Sequence of chain 1.L:
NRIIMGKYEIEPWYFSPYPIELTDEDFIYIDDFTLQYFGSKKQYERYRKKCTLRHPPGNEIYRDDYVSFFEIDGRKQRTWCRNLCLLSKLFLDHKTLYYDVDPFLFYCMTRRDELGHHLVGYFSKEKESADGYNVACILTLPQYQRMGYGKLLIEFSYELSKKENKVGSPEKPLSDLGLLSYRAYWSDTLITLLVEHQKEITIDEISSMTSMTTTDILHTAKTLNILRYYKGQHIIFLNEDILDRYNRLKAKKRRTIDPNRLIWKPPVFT

Sequence of chain 1.K:
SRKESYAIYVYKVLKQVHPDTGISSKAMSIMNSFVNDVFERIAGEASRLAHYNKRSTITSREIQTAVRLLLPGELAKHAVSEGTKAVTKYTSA

Binding-site contacts:
Ligand atom O contacts residue HIS401 of chain 1.L at 3.9 Å.
Ligand atom O contacts residue HIS110 of chain 1.K at 3.0 Å.
Ligand atom ND1 contacts residue GLU65 of chain 1.J at 3.1 Å (salt-bridge).
Ligand atom OG contacts residue LYS389 of chain 1.L at 3.0 Å.
Ligand atom NH2 contacts residue GLU62 of chain 1.J at 3.7 Å.
Ligand atom CG contacts residue TYR58 of chain 1.J at 3.9 Å (hydrophobic).
Ligand atom CA contacts residue HIS110 of chain 1.K at 4.0 Å.
Ligand atom N contacts residue GLU62 of chain 1.J at 3.6 Å (salt-bridge).
Ligand atom NE contacts residue GLU114 of chain 1.K at 3.6 Å.
Ligand atom CB contacts residue GLU65 of chain 1.J at 3.9 Å.
Ligand atom NE contacts residue LEU107 of chain 1.K at 4.1 Å.
Ligand atom CD contacts residue GLU106 of chain 1.K at 4.0 Å.
Ligand atom CD2 contacts residue GLU62 of chain 1.J at 3.5 Å.
Ligand atom CZ contacts residue LEU107 of chain 1.K at 3.8 Å (hydrophobic).
Ligand atom CA contacts residue GLU62 of chain 1.J at 3.6 Å.
Ligand atom NH1 contacts residue GLU93 of chain 1.J at 2.4 Å (salt-bridge).
Ligand atom NZ contacts residue THR369 of chain 1.L at 3.2 Å.
Ligand atom CE contacts residue ASP371 of chain 1.L at 3.6 Å.
Ligand atom CD contacts residue GLU93 of chain 1.J at 3.6 Å.
Ligand atom CB contacts residue GLU114 of chain 1.K at 3.6 Å.
Ligand atom CD2 contacts residue GLU65 of chain 1.J at 3.2 Å.
Ligand atom NE contacts residue GLU62 of chain 1.J at 3.9 Å.
Ligand atom CG contacts residue GLU62 of chain 1.J at 4.0 Å.
Ligand atom NH2 contacts residue GLU114 of chain 1.K at 3.7 Å.
Ligand atom NZ contacts residue GLU62 of chain 1.J at 3.9 Å.
Ligand atom NH2 contacts residue ASP91 of chain 1.J at 3.1 Å (salt-bridge).
Ligand atom CZ contacts residue GLU93 of chain 1.J at 3.6 Å.
Ligand atom NH1 contacts residue LEU107 of chain 1.K at 3.4 Å.
Ligand atom CG contacts residue GLU65 of chain 1.J at 3.1 Å.
Ligand atom CG contacts residue GLU62 of chain 1.J at 4.1 Å.
Ligand atom O contacts residue HIS110 of chain 1.K at 3.8 Å.
Ligand atom CB contacts residue GLU62 of chain 1.J at 3.8 Å.
Ligand atom NH1 contacts residue ASP91 of chain 1.J at 3.3 Å (salt-bridge).
Ligand atom CZ contacts residue ASP91 of chain 1.J at 3.7 Å.
Ligand atom CG contacts residue HIS110 of chain 1.K at 3.5 Å.
Ligand atom NE contacts residue GLU93 of chain 1.J at 4.0 Å.
Ligand atom O contacts residue HIS401 of chain 1.L at 3.8 Å.
Ligand atom CE1 contacts residue GLU65 of chain 1.J at 3.2 Å.
Ligand atom NE2 contacts residue GLU65 of chain 1.J at 3.3 Å (salt-bridge).
Ligand atom CE contacts residue THR369 of chain 1.L at 4.0 Å.

A small-molecule ligand and the protein it binds are described below.
Small molecule (SMILES): CC[C@H](C)[C@H](NC(=O)[C@H](CCCCN)NC(=O)[C@H](CCCN=C(N)N)NC(=O)[C@H](CC1=NC=NC1)NC(=O)[C@H](CCCN=C(N)N)NC(=O)[C@@H](N)Cc1ccccc1)C(=O)N[C@@H](CO)C(=O)N[C@H](C(=O)N[C@H](C=O)CCCCN)C(C)C

Sequence of chain 1.J:
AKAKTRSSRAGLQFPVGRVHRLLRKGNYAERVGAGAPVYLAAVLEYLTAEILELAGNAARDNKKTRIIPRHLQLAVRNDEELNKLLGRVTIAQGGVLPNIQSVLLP